Sequence of chain 1.D:
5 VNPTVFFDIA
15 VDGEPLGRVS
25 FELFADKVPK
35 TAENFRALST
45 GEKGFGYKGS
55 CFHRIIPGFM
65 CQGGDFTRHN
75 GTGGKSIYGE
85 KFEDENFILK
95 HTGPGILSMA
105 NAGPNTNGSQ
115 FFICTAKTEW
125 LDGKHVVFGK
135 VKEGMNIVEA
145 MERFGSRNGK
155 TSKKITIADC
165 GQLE

A small-molecule ligand and the protein it binds are described below.
Small molecule (SMILES): C=C1C(=O)N(CC)[C@@H](C(C)C)C(=O)N[C@@H](C(C)C)C(=O)N(C)[C@@H](CC(C)C)C(=O)N[C@@H](C)C(=O)N[C@H](C)C(=O)N(C)[C@@H](CC(C)C)C(=O)N(C)[C@@H](CC(C)C)C(=O)N(C)[C@@H](C(C)C)C(=O)N(C)[C@@H]([C@H](O)[C@H](C)C/C=C/C)C(=O)N[C@@H](CC)C(=O)N1C

Binding-site contacts:
Ligand atom CA contacts residue GLY75 of chain 1.D at 3.5 Å.
Ligand atom CG2 contacts residue PHE116 of chain 1.D at 3.5 Å (hydrophobic).
Ligand atom CB contacts residue PHE63 of chain 1.D at 3.8 Å (hydrophobic).
Ligand atom CD2 contacts residue PHE63 of chain 1.D at 3.5 Å (hydrophobic).
Ligand atom O contacts residue GLN66 of chain 1.D at 3.1 Å (h-bond).
Ligand atom O contacts residue HIS129 of chain 1.D at 3.4 Å.
Ligand atom CA contacts residue ASN105 of chain 1.D at 3.0 Å.
Ligand atom CG1 contacts residue PHE63 of chain 1.D at 3.6 Å (hydrophobic).
Ligand atom CN contacts residue HIS129 of chain 1.D at 3.3 Å.
Ligand atom CB contacts residue GLN114 of chain 1.D at 3.7 Å.
Ligand atom O contacts residue TRP124 of chain 1.D at 2.9 Å (h-bond).
Ligand atom N contacts residue ASN105 of chain 1.D at 2.9 Å (h-bond).
Ligand atom O contacts residue ASN105 of chain 1.D at 3.5 Å (h-bond).
Ligand atom CB contacts residue GLY75 of chain 1.D at 3.8 Å.
Ligand atom O contacts residue ALA106 of chain 1.D at 3.5 Å.
Ligand atom CG2 contacts residue ALA104 of chain 1.D at 3.8 Å (hydrophobic).
Ligand atom CG1 contacts residue ARG58 of chain 1.D at 3.7 Å.
Ligand atom C contacts residue ASN105 of chain 1.D at 3.4 Å.
Ligand atom CA contacts residue PHE63 of chain 1.D at 3.8 Å (hydrophobic).
Ligand atom CB contacts residue ASN105 of chain 1.D at 3.8 Å.
Ligand atom CH contacts residue ALA106 of chain 1.D at 3.7 Å (hydrophobic).
Ligand atom CD1 contacts residue ASN105 of chain 1.D at 3.4 Å.
Ligand atom CN contacts residue ARG58 of chain 1.D at 3.6 Å.
Ligand atom C contacts residue PHE63 of chain 1.D at 3.4 Å (hydrophobic).
Ligand atom O contacts residue PHE63 of chain 1.D at 3.1 Å.
Ligand atom CG2 contacts residue GLN66 of chain 1.D at 3.3 Å.
Ligand atom CB contacts residue PHE116 of chain 1.D at 3.7 Å (hydrophobic).
Ligand atom CN contacts residue ARG58 of chain 1.D at 3.6 Å.
Ligand atom CB contacts residue ASN105 of chain 1.D at 3.4 Å.
Ligand atom N contacts residue GLY75 of chain 1.D at 3.4 Å (h-bond).
Ligand atom CG contacts residue ASN105 of chain 1.D at 3.7 Å.
Ligand atom CG contacts residue ALA104 of chain 1.D at 3.6 Å (hydrophobic).
Ligand atom O contacts residue ALA104 of chain 1.D at 3.5 Å.
Ligand atom C contacts residue GLY75 of chain 1.D at 3.4 Å.
Ligand atom CN contacts residue LEU125 of chain 1.D at 3.7 Å (hydrophobic).
Ligand atom CB contacts residue THR76 of chain 1.D at 3.8 Å.
Ligand atom CG contacts residue GLN114 of chain 1.D at 3.6 Å.
Ligand atom CG1 contacts residue PHE116 of chain 1.D at 3.7 Å (hydrophobic).
Ligand atom O contacts residue ARG58 of chain 1.D at 2.9 Å (salt-bridge).
Ligand atom CM contacts residue GLY75 of chain 1.D at 3.6 Å.